Sequence of chain 1.C:
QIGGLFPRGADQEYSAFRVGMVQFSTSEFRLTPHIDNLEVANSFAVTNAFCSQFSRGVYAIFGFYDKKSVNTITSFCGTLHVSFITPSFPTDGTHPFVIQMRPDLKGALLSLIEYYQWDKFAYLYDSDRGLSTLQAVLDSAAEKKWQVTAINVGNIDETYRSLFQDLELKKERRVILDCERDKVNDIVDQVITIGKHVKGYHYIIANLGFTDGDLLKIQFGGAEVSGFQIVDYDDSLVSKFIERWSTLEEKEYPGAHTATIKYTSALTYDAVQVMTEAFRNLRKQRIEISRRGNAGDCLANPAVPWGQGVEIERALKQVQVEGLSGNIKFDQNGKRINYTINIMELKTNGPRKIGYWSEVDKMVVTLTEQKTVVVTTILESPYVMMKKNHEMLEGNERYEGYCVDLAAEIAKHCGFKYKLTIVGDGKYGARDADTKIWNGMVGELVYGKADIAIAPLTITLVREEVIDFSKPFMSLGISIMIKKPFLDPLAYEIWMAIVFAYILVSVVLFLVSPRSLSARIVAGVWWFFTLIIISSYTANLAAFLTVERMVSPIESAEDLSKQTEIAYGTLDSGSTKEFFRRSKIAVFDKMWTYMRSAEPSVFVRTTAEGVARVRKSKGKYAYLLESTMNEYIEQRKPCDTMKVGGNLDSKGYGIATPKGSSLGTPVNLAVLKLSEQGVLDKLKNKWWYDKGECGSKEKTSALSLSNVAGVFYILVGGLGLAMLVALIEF

Binding-site contacts:
Ligand atom C9 contacts residue PRO487 of chain 1.B at 3.6 Å (hydrophobic).
Ligand atom C8 contacts residue MET489 of chain 1.B at 3.8 Å (hydrophobic).
Ligand atom C23 contacts residue ILE474 of chain 1.B at 3.5 Å (hydrophobic).
Ligand atom C15 contacts residue SER717 of chain 1.B at 3.3 Å.
Ligand atom O4 contacts residue GLY719 of chain 1.B at 3.0 Å (h-bond).
Ligand atom C14 contacts residue PRO487 of chain 1.C at 3.9 Å (hydrophobic).
Ligand atom C22 contacts residue PRO487 of chain 1.B at 3.9 Å (hydrophobic).
Ligand atom C19 contacts residue SER742 of chain 1.B at 3.7 Å.
Ligand atom O1 contacts residue LYS718 of chain 1.C at 3.2 Å.
Ligand atom C24 contacts residue LEU739 of chain 1.C at 3.6 Å (hydrophobic).
Ligand atom C4 contacts residue SER490 of chain 1.C at 3.9 Å.
Ligand atom C18 contacts residue PRO487 of chain 1.B at 3.5 Å (hydrophobic).
Ligand atom C22 contacts residue SER742 of chain 1.B at 3.8 Å.
Ligand atom C13 contacts residue PRO487 of chain 1.B at 3.7 Å (hydrophobic).
Ligand atom C2 contacts residue SER490 of chain 1.C at 3.8 Å.
Ligand atom C24 contacts residue SER742 of chain 1.C at 3.4 Å.
Ligand atom C22 contacts residue LEU739 of chain 1.B at 3.6 Å (hydrophobic).
Ligand atom C13 contacts residue SER717 of chain 1.C at 3.8 Å.
Ligand atom C20 contacts residue SER742 of chain 1.C at 3.4 Å.
Ligand atom C2 contacts residue PRO487 of chain 1.C at 3.5 Å (hydrophobic).
Ligand atom O2 contacts residue PRO487 of chain 1.B at 3.9 Å.
Ligand atom C2 contacts residue MET489 of chain 1.C at 3.8 Å (hydrophobic).
Ligand atom C9 contacts residue SER490 of chain 1.B at 3.9 Å.
Ligand atom C3 contacts residue SER490 of chain 1.C at 3.7 Å.
Ligand atom O1 contacts residue GLY719 of chain 1.C at 3.1 Å (h-bond).
Ligand atom C3 contacts residue PRO487 of chain 1.C at 3.7 Å (hydrophobic).
Ligand atom C7 contacts residue PRO487 of chain 1.B at 3.9 Å (hydrophobic).
Ligand atom C8 contacts residue PRO487 of chain 1.B at 3.4 Å (hydrophobic).
Ligand atom O4 contacts residue LYS718 of chain 1.B at 2.9 Å.
Ligand atom C14 contacts residue SER717 of chain 1.B at 3.7 Å.
Ligand atom C17 contacts residue SER717 of chain 1.C at 2.9 Å.
Ligand atom C16 contacts residue SER717 of chain 1.B at 2.7 Å.
Ligand atom C12 contacts residue SER717 of chain 1.C at 3.8 Å.
Ligand atom N1 contacts residue PRO487 of chain 1.C at 3.0 Å (h-bond).
Ligand atom C6 contacts residue SER717 of chain 1.B at 3.9 Å.
Ligand atom N2 contacts residue PRO487 of chain 1.B at 2.8 Å (h-bond).
Ligand atom C15 contacts residue PRO487 of chain 1.C at 3.8 Å (hydrophobic).
Ligand atom C18 contacts residue SER717 of chain 1.C at 3.5 Å.
Ligand atom C8 contacts residue SER490 of chain 1.B at 3.9 Å.
Ligand atom C21 contacts residue ILE474 of chain 1.C at 3.6 Å (hydrophobic).

The protein below binds the small molecule below.
Small molecule (SMILES): CC(C)S(=O)(=O)NC[C@H](C)c1ccc(-c2ccc([C@@H](C)CNS(=O)(=O)C(C)C)cc2)cc1

Sequence of chain 1.B:
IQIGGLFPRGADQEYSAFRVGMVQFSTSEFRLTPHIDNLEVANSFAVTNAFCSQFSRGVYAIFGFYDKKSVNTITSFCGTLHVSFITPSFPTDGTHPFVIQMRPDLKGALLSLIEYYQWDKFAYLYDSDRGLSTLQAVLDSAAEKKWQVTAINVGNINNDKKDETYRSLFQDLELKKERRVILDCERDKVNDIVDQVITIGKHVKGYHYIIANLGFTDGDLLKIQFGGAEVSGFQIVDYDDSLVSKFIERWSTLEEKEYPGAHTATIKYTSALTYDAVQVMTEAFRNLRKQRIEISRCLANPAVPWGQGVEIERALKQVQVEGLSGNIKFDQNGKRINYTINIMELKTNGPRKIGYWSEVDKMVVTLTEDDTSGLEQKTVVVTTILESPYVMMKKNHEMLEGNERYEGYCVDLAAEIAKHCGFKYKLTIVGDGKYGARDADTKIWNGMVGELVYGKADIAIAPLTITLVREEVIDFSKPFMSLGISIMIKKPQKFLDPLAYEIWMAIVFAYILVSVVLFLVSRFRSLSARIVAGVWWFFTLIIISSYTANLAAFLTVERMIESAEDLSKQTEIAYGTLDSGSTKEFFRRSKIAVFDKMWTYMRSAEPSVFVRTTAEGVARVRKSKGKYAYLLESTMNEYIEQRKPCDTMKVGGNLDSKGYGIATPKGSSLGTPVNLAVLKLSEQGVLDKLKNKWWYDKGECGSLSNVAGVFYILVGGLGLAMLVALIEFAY